This protein binds this small molecule.
Small molecule (SMILES): Cc1cc(CCCCCOc2ccc(C3=NCCO3)cc2)on1

Binding-site contacts:
Ligand atom C4A contacts residue PRO174 of chain 10.A at 3.1 Å (hydrophobic).
Ligand atom C1C contacts residue LEU106 of chain 10.A at 3.8 Å (hydrophobic).
Ligand atom O1B contacts residue ILE104 of chain 10.A at 3.9 Å.
Ligand atom N3A contacts residue TYR152 of chain 10.A at 3.5 Å.
Ligand atom C1B contacts residue VAL188 of chain 10.A at 3.8 Å (hydrophobic).
Ligand atom N3A contacts residue PRO174 of chain 10.A at 3.7 Å.
Ligand atom C5 contacts residue LEU106 of chain 10.A at 3.8 Å (hydrophobic).
Ligand atom C4 contacts residue TYR197 of chain 10.A at 3.8 Å (hydrophobic).
Ligand atom N3A contacts residue ALA24 of chain 10.C at 3.8 Å.
Ligand atom N2 contacts residue ASN219 of chain 10.A at 3.8 Å.
Ligand atom C6B contacts residue TYR128 of chain 10.A at 3.3 Å (hydrophobic).
Ligand atom C5B contacts residue MET224 of chain 10.A at 3.8 Å (hydrophobic).
Ligand atom C5B contacts residue PHE186 of chain 10.A at 3.9 Å (hydrophobic).
Ligand atom O1A contacts residue PHE186 of chain 10.A at 3.0 Å.
Ligand atom C5A contacts residue VAL176 of chain 10.A at 3.6 Å (hydrophobic).
Ligand atom C3C contacts residue TYR128 of chain 10.A at 3.4 Å (hydrophobic).
Ligand atom C2B contacts residue VAL188 of chain 10.A at 3.5 Å (hydrophobic).
Ligand atom C3B contacts residue TYR152 of chain 10.A at 3.7 Å (hydrophobic).
Ligand atom C1C contacts residue TYR128 of chain 10.A at 3.7 Å (hydrophobic).
Ligand atom O1B contacts residue TYR128 of chain 10.A at 3.4 Å (h-bond).
Ligand atom C2C contacts residue TYR197 of chain 10.A at 3.7 Å (hydrophobic).
Ligand atom C3 contacts residue ASN219 of chain 10.A at 4.0 Å.
Ligand atom C4C contacts residue VAL191 of chain 10.A at 3.0 Å (hydrophobic).
Ligand atom C4B contacts residue TYR152 of chain 10.A at 3.8 Å (hydrophobic).
Ligand atom C1B contacts residue TYR128 of chain 10.A at 3.6 Å (hydrophobic).
Ligand atom N3A contacts residue PHE186 of chain 10.A at 4.0 Å.
Ligand atom C4 contacts residue LEU106 of chain 10.A at 3.9 Å (hydrophobic).
Ligand atom C5A contacts residue PHE186 of chain 10.A at 3.5 Å (hydrophobic).
Ligand atom C5C contacts residue VAL191 of chain 10.A at 3.8 Å (hydrophobic).
Ligand atom C31 contacts residue ASN219 of chain 10.A at 3.3 Å.
Ligand atom N2 contacts residue LEU106 of chain 10.A at 3.8 Å.
Ligand atom C2A contacts residue TYR152 of chain 10.A at 3.6 Å (hydrophobic).
Ligand atom O1 contacts residue LEU106 of chain 10.A at 3.7 Å.
Ligand atom C4B contacts residue PHE186 of chain 10.A at 3.6 Å (hydrophobic).
Ligand atom C6B contacts residue ILE104 of chain 10.A at 3.6 Å (hydrophobic).
Ligand atom C4C contacts residue VAL188 of chain 10.A at 3.7 Å (hydrophobic).
Ligand atom C3B contacts residue VAL188 of chain 10.A at 3.8 Å (hydrophobic).
Ligand atom O1 contacts residue MET221 of chain 10.A at 3.9 Å.
Ligand atom C1B contacts residue ILE104 of chain 10.A at 4.0 Å (hydrophobic).
Ligand atom C2A contacts residue PHE186 of chain 10.A at 3.3 Å (hydrophobic).

Sequence of chain 10.C:
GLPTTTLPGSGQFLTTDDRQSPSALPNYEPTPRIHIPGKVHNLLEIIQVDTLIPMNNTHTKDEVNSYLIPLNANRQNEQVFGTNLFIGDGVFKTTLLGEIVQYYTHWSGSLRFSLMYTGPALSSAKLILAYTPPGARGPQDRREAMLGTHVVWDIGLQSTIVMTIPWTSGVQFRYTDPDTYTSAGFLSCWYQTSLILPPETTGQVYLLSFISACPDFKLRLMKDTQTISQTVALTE

Sequence of chain 10.A:
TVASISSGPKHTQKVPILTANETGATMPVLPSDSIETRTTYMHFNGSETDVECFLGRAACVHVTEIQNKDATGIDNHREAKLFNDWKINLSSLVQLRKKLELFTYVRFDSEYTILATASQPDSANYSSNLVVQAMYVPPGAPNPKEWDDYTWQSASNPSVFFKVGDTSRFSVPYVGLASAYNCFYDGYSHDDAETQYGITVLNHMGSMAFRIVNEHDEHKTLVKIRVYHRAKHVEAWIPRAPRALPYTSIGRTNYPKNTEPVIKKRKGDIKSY